A small-molecule ligand and the protein it binds are described below.
Small molecule (SMILES): OC[C@H]1N/C(=N\O)[C@H](O)[C@@H](O)[C@@H]1O

Binding-site contacts:
Ligand atom O4 contacts residue GLU432 of chain 2.B at 2.7 Å (salt-bridge).
Ligand atom O2 contacts residue GLU387 of chain 2.B at 2.7 Å (salt-bridge).
Ligand atom C6 contacts residue GLU432 of chain 2.B at 3.4 Å.
Ligand atom C4 contacts residue TRP433 of chain 2.B at 3.9 Å (hydrophobic).
Ligand atom C2 contacts residue TRP151 of chain 2.B at 3.7 Å (hydrophobic).
Ligand atom O3 contacts residue GLN18 of chain 2.B at 2.6 Å (h-bond).
Ligand atom O4 contacts residue GLN18 of chain 2.B at 2.9 Å (h-bond).
Ligand atom C6 contacts residue TYR322 of chain 2.B at 3.8 Å (hydrophobic).
Ligand atom N1 contacts residue GLU387 of chain 2.B at 3.5 Å (salt-bridge).
Ligand atom C5 contacts residue GLU387 of chain 2.B at 3.6 Å.
Ligand atom O4 contacts residue TRP433 of chain 2.B at 3.8 Å.
Ligand atom O7 contacts residue GLU206 of chain 2.B at 3.5 Å (salt-bridge).
Ligand atom C2 contacts residue GLU206 of chain 2.B at 3.6 Å.
Ligand atom N1 contacts residue GLU206 of chain 2.B at 2.6 Å (salt-bridge).
Ligand atom C3 contacts residue GLU387 of chain 2.B at 3.5 Å.
Ligand atom N5 contacts residue TYR322 of chain 2.B at 3.1 Å (h-bond).
Ligand atom O2 contacts residue ASN205 of chain 2.B at 3.0 Å (h-bond).
Ligand atom O2 contacts residue GLU206 of chain 2.B at 3.4 Å (salt-bridge).
Ligand atom O4 contacts residue TRP425 of chain 2.B at 3.2 Å (h-bond).
Ligand atom O2 contacts residue HIS150 of chain 2.B at 3.2 Å (h-bond).
Ligand atom C5 contacts residue TYR322 of chain 2.B at 3.2 Å (hydrophobic).
Ligand atom C1 contacts residue GLU387 of chain 2.B at 2.9 Å.
Ligand atom O3 contacts residue HIS150 of chain 2.B at 2.8 Å (h-bond).
Ligand atom O3 contacts residue TRP433 of chain 2.B at 3.0 Å (h-bond).
Ligand atom O6 contacts residue PHE441 of chain 2.B at 3.8 Å.
Ligand atom C6 contacts residue PHE441 of chain 2.B at 3.5 Å (hydrophobic).
Ligand atom C3 contacts residue TRP425 of chain 2.B at 3.8 Å (hydrophobic).
Ligand atom O7 contacts residue ACT1 of chain 2.G at 3.3 Å.
Ligand atom O6 contacts residue GLU432 of chain 2.B at 2.7 Å (salt-bridge).
Ligand atom C5 contacts residue TRP425 of chain 2.B at 3.8 Å (hydrophobic).
Ligand atom C3 contacts residue GLN18 of chain 2.B at 3.7 Å.
Ligand atom O6 contacts residue TRP361 of chain 2.B at 3.3 Å.
Ligand atom N1 contacts residue TYR322 of chain 2.B at 3.8 Å.
Ligand atom N5 contacts residue GLU387 of chain 2.B at 3.1 Å (salt-bridge).
Ligand atom C2 contacts residue GLU387 of chain 2.B at 3.3 Å.
Ligand atom O7 contacts residue TYR322 of chain 2.B at 3.2 Å.
Ligand atom C1 contacts residue GLU206 of chain 2.B at 3.5 Å.
Ligand atom O3 contacts residue TRP425 of chain 2.B at 3.8 Å.
Ligand atom C4 contacts residue GLU432 of chain 2.B at 3.6 Å.
Ligand atom C3 contacts residue HIS150 of chain 2.B at 3.7 Å.

Sequence of chain 2.B:
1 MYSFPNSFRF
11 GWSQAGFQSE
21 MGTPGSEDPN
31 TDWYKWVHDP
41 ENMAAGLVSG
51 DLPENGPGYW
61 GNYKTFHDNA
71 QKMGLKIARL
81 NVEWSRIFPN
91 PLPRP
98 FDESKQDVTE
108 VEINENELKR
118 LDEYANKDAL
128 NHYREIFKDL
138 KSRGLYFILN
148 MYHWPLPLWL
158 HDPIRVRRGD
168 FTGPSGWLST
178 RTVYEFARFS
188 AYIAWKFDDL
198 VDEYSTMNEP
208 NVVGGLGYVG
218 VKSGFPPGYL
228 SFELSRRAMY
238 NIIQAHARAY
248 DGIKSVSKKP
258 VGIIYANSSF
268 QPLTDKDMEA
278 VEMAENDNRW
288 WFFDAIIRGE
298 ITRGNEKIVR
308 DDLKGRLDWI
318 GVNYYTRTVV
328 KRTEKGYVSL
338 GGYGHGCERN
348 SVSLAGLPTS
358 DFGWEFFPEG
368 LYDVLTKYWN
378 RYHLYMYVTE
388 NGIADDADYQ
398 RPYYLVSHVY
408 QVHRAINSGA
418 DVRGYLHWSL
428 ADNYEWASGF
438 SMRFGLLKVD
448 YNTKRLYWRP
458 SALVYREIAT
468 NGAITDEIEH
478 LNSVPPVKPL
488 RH